Binding-site contacts:
Ligand atom C19 contacts residue HIS444 of chain 1.B at 3.8 Å.
Ligand atom C20 contacts residue HIS444 of chain 1.B at 3.9 Å.
Ligand atom C17 contacts residue TYR334 of chain 1.B at 3.1 Å (hydrophobic).
Ligand atom C23 contacts residue TRP83 of chain 1.B at 3.6 Å (hydrophobic).
Ligand atom C6 contacts residue TRP283 of chain 1.B at 3.8 Å (hydrophobic).
Ligand atom C28 contacts residue TRP283 of chain 1.B at 4.0 Å (hydrophobic).
Ligand atom C15 contacts residue TYR334 of chain 1.B at 3.6 Å (hydrophobic).
Ligand atom N14 contacts residue TYR334 of chain 1.B at 3.4 Å.
Ligand atom O24 contacts residue PHE292 of chain 1.B at 3.0 Å (h-bond).
Ligand atom C3 contacts residue TYR338 of chain 1.B at 3.9 Å (hydrophobic).
Ligand atom C4 contacts residue TRP283 of chain 1.B at 3.4 Å (hydrophobic).
Ligand atom C10 contacts residue PHE335 of chain 1.B at 3.9 Å (hydrophobic).
Ligand atom C8 contacts residue TYR121 of chain 1.B at 3.8 Å (hydrophobic).
Ligand atom C16 contacts residue PHE335 of chain 1.B at 3.8 Å (hydrophobic).
Ligand atom C18 contacts residue TRP83 of chain 1.B at 3.6 Å (hydrophobic).
Ligand atom C17 contacts residue TRP83 of chain 1.B at 3.3 Å (hydrophobic).
Ligand atom C4 contacts residue TYR338 of chain 1.B at 3.6 Å (hydrophobic).
Ligand atom C28 contacts residue TYR69 of chain 1.B at 3.1 Å (hydrophobic).
Ligand atom C3 contacts residue TRP283 of chain 1.B at 3.4 Å (hydrophobic).
Ligand atom C16 contacts residue TYR334 of chain 1.B at 3.6 Å (hydrophobic).
Ligand atom C10 contacts residue TYR338 of chain 1.B at 3.7 Å (hydrophobic).
Ligand atom C20 contacts residue GLU199 of chain 1.B at 3.7 Å.
Ligand atom C2 contacts residue TRP283 of chain 1.B at 3.6 Å (hydrophobic).
Ligand atom C9 contacts residue TYR121 of chain 1.B at 3.2 Å (hydrophobic).
Ligand atom C11 contacts residue PHE335 of chain 1.B at 3.9 Å (hydrophobic).
Ligand atom C22 contacts residue GLY118 of chain 1.B at 3.9 Å.
Ligand atom C13 contacts residue TYR121 of chain 1.B at 3.9 Å (hydrophobic).
Ligand atom C5 contacts residue TRP283 of chain 1.B at 3.9 Å (hydrophobic).
Ligand atom C12 contacts residue TYR338 of chain 1.B at 3.9 Å (hydrophobic).
Ligand atom C26 contacts residue SER290 of chain 1.B at 3.1 Å.
Ligand atom C22 contacts residue TRP83 of chain 1.B at 3.8 Å (hydrophobic).
Ligand atom O27 contacts residue TRP283 of chain 1.B at 3.6 Å.
Ligand atom O24 contacts residue PHE335 of chain 1.B at 3.5 Å.
Ligand atom C5 contacts residue TYR338 of chain 1.B at 4.0 Å (hydrophobic).
Ligand atom C12 contacts residue TYR121 of chain 1.B at 3.4 Å (hydrophobic).
Ligand atom C20 contacts residue GLY445 of chain 1.B at 3.9 Å.
Ligand atom C21 contacts residue GLU199 of chain 1.B at 3.5 Å.
Ligand atom C9 contacts residue TYR338 of chain 1.B at 3.8 Å (hydrophobic).
Ligand atom C19 contacts residue TRP83 of chain 1.B at 3.9 Å (hydrophobic).
Ligand atom C1 contacts residue TRP283 of chain 1.B at 3.6 Å (hydrophobic).

Sequence of chain 1.B:
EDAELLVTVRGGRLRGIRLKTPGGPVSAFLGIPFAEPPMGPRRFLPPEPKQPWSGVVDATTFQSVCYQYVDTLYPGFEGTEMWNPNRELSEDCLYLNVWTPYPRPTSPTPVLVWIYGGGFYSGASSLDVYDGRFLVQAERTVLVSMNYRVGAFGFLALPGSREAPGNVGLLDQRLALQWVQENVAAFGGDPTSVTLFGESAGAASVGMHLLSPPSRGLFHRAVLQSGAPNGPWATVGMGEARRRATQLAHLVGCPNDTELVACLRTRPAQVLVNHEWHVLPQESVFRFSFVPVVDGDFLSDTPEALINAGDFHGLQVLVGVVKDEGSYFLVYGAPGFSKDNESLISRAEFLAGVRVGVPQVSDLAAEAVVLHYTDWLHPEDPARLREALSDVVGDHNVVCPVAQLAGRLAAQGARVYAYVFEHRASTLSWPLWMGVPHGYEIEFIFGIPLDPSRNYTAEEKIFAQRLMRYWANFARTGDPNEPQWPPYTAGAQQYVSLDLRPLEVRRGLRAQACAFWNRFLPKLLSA

This protein binds this small molecule.
Small molecule (SMILES): COc1cc2c(cc1OC)C(=O)[C@H](CC1CCN(Cc3ccccc3)CC1)C2